Sequence of chain 1.B:
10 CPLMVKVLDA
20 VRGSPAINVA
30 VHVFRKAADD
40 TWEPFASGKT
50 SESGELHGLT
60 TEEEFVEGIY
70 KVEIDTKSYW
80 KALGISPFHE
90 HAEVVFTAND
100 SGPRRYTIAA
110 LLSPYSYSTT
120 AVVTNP

Sequence of chain 2.B:
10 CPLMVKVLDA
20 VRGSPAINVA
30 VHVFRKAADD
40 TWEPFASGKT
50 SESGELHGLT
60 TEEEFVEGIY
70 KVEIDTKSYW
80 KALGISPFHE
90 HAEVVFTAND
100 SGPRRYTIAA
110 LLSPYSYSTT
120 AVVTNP

A small-molecule ligand and the protein it binds are described below.
Small molecule (SMILES): C[C@@H](CON=C1c2ccccc2-c2ccccc21)C(=O)O

Binding-site contacts:
Ligand atom CAJ contacts residue 6BD1 of chain 2.D at 1.0 Å.
Ligand atom CAF contacts residue 6BD1 of chain 2.D at 0.1 Å.
Ligand atom CAJ contacts residue LEU17 of chain 2.B at 3.7 Å (hydrophobic).
Ligand atom CAE contacts residue LYS15 of chain 2.B at 3.7 Å.
Ligand atom NAM contacts residue 6BD1 of chain 2.D at 0.6 Å.
Ligand atom CAK contacts residue 6BD1 of chain 2.D at 0.6 Å.
Ligand atom CAL contacts residue 6BD1 of chain 2.D at 1.1 Å.
Ligand atom CAR contacts residue 6BD1 of chain 2.D at 0.2 Å.
Ligand atom CAH contacts residue ALA108 of chain 2.B at 3.3 Å (hydrophobic).
Ligand atom CAE contacts residue 6BD1 of chain 2.D at 0.9 Å.
Ligand atom CAO contacts residue 6BD1 of chain 2.D at 3.5 Å.
Ligand atom CAQ contacts residue 6BD1 of chain 2.D at 0.6 Å.
Ligand atom CAS contacts residue LEU17 of chain 2.B at 3.6 Å (hydrophobic).
Ligand atom CAQ contacts residue LEU17 of chain 1.B at 3.5 Å (hydrophobic).
Ligand atom CAI contacts residue LYS15 of chain 2.B at 3.5 Å.
Ligand atom CAL contacts residue LYS15 of chain 1.B at 3.5 Å.
Ligand atom CAP contacts residue LEU17 of chain 1.B at 3.7 Å (hydrophobic).
Ligand atom OAN contacts residue LYS15 of chain 2.B at 3.6 Å.
Ligand atom CAH contacts residue LEU17 of chain 1.B at 3.4 Å (hydrophobic).
Ligand atom CAK contacts residue ALA108 of chain 1.B at 3.5 Å (hydrophobic).
Ligand atom OAB contacts residue LYS15 of chain 1.B at 3.0 Å (salt-bridge).
Ligand atom CAH contacts residue 6BD1 of chain 2.D at 1.0 Å.
Ligand atom CAA contacts residue 6BD1 of chain 2.D at 3.0 Å.
Ligand atom CAA contacts residue MET13 of chain 2.B at 3.7 Å (hydrophobic).
Ligand atom CAP contacts residue 6BD1 of chain 2.D at 0.4 Å.
Ligand atom CAI contacts residue 6BD1 of chain 2.D at 1.0 Å.
Ligand atom CAD contacts residue 6BD1 of chain 2.D at 1.0 Å.
Ligand atom NAM contacts residue ALA108 of chain 2.B at 3.8 Å.
Ligand atom OAC contacts residue VAL121 of chain 2.B at 3.7 Å.
Ligand atom CAI contacts residue LYS15 of chain 1.B at 3.6 Å.
Ligand atom CAS contacts residue 6BD1 of chain 2.D at 0.6 Å.
Ligand atom NAM contacts residue LEU17 of chain 1.B at 3.8 Å.
Ligand atom CAK contacts residue LEU17 of chain 2.B at 3.4 Å (hydrophobic).
Ligand atom CAU contacts residue 6BD1 of chain 2.D at 2.4 Å.
Ligand atom CAG contacts residue 6BD1 of chain 2.D at 0.8 Å.
Ligand atom CAE contacts residue LYS15 of chain 1.B at 3.7 Å.
Ligand atom CAT contacts residue LEU17 of chain 2.B at 3.5 Å (hydrophobic).
Ligand atom CAT contacts residue 6BD1 of chain 2.D at 0.4 Å.
Ligand atom CAU contacts residue THR106 of chain 2.B at 3.8 Å.
Ligand atom OAN contacts residue 6BD1 of chain 2.D at 0.8 Å.